This small molecule binds to this protein.
Small molecule (SMILES): CN[C@@H]1[C@H](O)[C@H](NC)[C@H]2O[C@]3(O)[C@H](O[C@@H]2[C@H]1O)O[C@H](C)CC3(O)O

Sequence of chain 2.A:
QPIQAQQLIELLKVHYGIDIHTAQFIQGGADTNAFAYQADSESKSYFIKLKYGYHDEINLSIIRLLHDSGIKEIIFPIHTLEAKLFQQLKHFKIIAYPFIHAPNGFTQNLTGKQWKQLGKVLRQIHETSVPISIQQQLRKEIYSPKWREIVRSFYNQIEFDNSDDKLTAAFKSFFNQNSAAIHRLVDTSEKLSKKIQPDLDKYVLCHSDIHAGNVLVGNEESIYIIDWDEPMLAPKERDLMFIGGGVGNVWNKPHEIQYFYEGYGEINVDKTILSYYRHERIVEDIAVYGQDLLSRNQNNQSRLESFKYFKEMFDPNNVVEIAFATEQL

Binding-site contacts:
Ligand atom C8M contacts residue TYR292 of chain 2.A at 3.7 Å (hydrophobic).
Ligand atom C11 contacts residue ARG284 of chain 2.A at 3.8 Å.
Ligand atom C4 contacts residue ASP288 of chain 2.A at 4.0 Å.
Ligand atom O4B contacts residue GLU315 of chain 2.A at 3.9 Å.
Ligand atom O5 contacts residue ASP288 of chain 2.A at 2.7 Å (salt-bridge).
Ligand atom C8 contacts residue TYR292 of chain 2.A at 3.8 Å (hydrophobic).
Ligand atom C7 contacts residue ASP288 of chain 2.A at 3.8 Å.
Ligand atom C3 contacts residue TYR292 of chain 2.A at 3.7 Å (hydrophobic).
Ligand atom O4B contacts residue VAL250 of chain 2.A at 3.8 Å.
Ligand atom C3 contacts residue TYR312 of chain 2.A at 3.9 Å (hydrophobic).
Ligand atom C4 contacts residue TYR292 of chain 2.A at 3.8 Å (hydrophobic).
Ligand atom N10 contacts residue ASP212 of chain 2.A at 3.7 Å.
Ligand atom O9 contacts residue ASP288 of chain 2.A at 3.6 Å (salt-bridge).
Ligand atom O1B contacts residue TYR292 of chain 2.A at 2.9 Å (h-bond).
Ligand atom N8 contacts residue ASP288 of chain 2.A at 2.8 Å (salt-bridge).
Ligand atom C2M contacts residue PHE109 of chain 2.A at 4.0 Å (hydrophobic).
Ligand atom O11 contacts residue ASN217 of chain 2.A at 4.0 Å.
Ligand atom C12 contacts residue ARG284 of chain 2.A at 3.8 Å.
Ligand atom C6 contacts residue HIS214 of chain 2.A at 3.7 Å.
Ligand atom C7 contacts residue ARG284 of chain 2.A at 3.9 Å.
Ligand atom C7 contacts residue TYR292 of chain 2.A at 3.9 Å (hydrophobic).
Ligand atom O11 contacts residue ASP212 of chain 2.A at 2.5 Å (salt-bridge).
Ligand atom O4A contacts residue ASP288 of chain 2.A at 3.2 Å (salt-bridge).
Ligand atom C5 contacts residue ARG284 of chain 2.A at 4.0 Å.
Ligand atom C5 contacts residue TYR292 of chain 2.A at 3.8 Å (hydrophobic).
Ligand atom C8 contacts residue ASP288 of chain 2.A at 3.8 Å.
Ligand atom O1B contacts residue ASP288 of chain 2.A at 3.8 Å.
Ligand atom O2B contacts residue ARG284 of chain 2.A at 3.0 Å (salt-bridge).
Ligand atom N8 contacts residue TYR292 of chain 2.A at 3.1 Å (h-bond).
Ligand atom C8M contacts residue VAL291 of chain 2.A at 3.7 Å (hydrophobic).
Ligand atom C6 contacts residue ARG284 of chain 2.A at 3.6 Å.
Ligand atom O2B contacts residue HIS214 of chain 2.A at 2.9 Å (h-bond).
Ligand atom C8M contacts residue ASP288 of chain 2.A at 3.6 Å.
Ligand atom O5 contacts residue ARG284 of chain 2.A at 3.0 Å (salt-bridge).
Ligand atom C5 contacts residue ASP288 of chain 2.A at 3.7 Å.
Ligand atom C12 contacts residue HIS214 of chain 2.A at 4.0 Å.
Ligand atom O11 contacts residue HIS214 of chain 2.A at 3.3 Å (h-bond).
Ligand atom O4A contacts residue TYR292 of chain 2.A at 3.2 Å (h-bond).
Ligand atom C2M contacts residue TYR312 of chain 2.A at 3.7 Å (hydrophobic).
Ligand atom C11 contacts residue ASP212 of chain 2.A at 3.4 Å.